Sequence of chain 1.B:
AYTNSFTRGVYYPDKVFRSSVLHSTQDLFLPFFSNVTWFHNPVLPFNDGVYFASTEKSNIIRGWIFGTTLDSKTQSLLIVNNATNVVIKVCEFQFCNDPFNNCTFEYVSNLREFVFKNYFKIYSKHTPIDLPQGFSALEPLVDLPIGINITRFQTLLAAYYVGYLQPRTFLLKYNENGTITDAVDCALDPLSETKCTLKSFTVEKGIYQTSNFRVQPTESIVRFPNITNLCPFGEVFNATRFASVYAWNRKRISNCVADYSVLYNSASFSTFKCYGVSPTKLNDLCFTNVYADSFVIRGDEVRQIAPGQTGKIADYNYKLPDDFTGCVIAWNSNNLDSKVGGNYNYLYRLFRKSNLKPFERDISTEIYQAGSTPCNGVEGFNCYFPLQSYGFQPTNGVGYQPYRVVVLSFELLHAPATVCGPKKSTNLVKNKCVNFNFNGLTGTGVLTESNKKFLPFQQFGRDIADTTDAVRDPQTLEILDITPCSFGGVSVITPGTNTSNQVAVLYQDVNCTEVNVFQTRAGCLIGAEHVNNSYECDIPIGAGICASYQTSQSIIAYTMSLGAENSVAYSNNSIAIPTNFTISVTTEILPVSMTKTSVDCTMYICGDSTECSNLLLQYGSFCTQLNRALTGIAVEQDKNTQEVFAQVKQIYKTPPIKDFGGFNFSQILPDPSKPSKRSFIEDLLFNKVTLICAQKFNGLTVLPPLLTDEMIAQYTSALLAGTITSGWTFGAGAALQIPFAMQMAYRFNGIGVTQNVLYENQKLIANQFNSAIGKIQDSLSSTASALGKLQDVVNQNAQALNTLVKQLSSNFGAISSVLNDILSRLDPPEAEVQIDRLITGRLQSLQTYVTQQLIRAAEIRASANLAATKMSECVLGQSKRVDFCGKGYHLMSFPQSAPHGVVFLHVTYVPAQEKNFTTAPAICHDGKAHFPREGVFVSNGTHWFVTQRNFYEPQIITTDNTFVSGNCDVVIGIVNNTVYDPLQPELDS

Binding-site contacts:
Ligand atom C5 contacts residue ASN801 of chain 1.B at 3.7 Å.
Ligand atom C3 contacts residue ASN801 of chain 1.B at 3.8 Å.
Ligand atom C4 contacts residue ASN801 of chain 1.B at 4.2 Å.
Ligand atom C8 contacts residue ASN801 of chain 1.B at 4.5 Å.
Ligand atom C5 contacts residue GLN804 of chain 1.B at 4.2 Å.
Ligand atom O5 contacts residue ASN801 of chain 1.B at 2.4 Å (h-bond).
Ligand atom C6 contacts residue GLN804 of chain 1.B at 4.0 Å.
Ligand atom C2 contacts residue ASN801 of chain 1.B at 2.5 Å.
Ligand atom C1 contacts residue ASN801 of chain 1.B at 1.4 Å.
Ligand atom O6 contacts residue GLN804 of chain 1.B at 2.9 Å (h-bond).
Ligand atom N2 contacts residue ASN801 of chain 1.B at 2.9 Å (h-bond).
Ligand atom C7 contacts residue ASN801 of chain 1.B at 3.4 Å.
Ligand atom C1 contacts residue SER803 of chain 1.B at 4.3 Å.
Ligand atom C8 contacts residue GLN804 of chain 1.B at 4.4 Å.
Ligand atom O7 contacts residue ASN801 of chain 1.B at 3.6 Å.

A small-molecule ligand and the protein it binds are described below.
Small molecule (SMILES): CC(=O)N[C@H]1[C@H](O[C@H]2[C@H](O)[C@@H](NC(C)=O)CO[C@@H]2CO)O[C@H](CO)[C@@H](O)[C@@H]1O